Sequence of chain 1.B:
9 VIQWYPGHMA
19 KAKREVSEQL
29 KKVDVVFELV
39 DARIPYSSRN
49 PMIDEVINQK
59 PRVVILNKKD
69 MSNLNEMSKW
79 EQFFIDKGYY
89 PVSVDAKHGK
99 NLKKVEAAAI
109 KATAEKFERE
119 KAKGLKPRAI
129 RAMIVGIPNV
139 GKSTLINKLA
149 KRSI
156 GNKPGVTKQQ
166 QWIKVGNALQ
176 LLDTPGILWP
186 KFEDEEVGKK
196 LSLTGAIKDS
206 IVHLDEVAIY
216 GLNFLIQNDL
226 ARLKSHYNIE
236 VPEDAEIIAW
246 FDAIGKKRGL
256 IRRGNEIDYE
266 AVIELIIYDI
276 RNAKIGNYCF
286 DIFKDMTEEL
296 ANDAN

This small molecule binds to this protein.
Small molecule (SMILES): Nc1nc2c(ncn2[C@@H]2O[C@H](CO[P](=O)(O)O[P](=O)(O)NP(=O)(O)O)[C@@H](O)[C@H]2O)c(=O)[nH]1

Binding-site contacts:
Ligand atom PA contacts residue THR142 of chain 1.B at 3.6 Å.
Ligand atom O6 contacts residue ALA94 of chain 1.B at 2.9 Å (h-bond).
Ligand atom O3A contacts residue ASN137 of chain 1.B at 3.5 Å.
Ligand atom O3A contacts residue LYS140 of chain 1.B at 3.6 Å.
Ligand atom C5 contacts residue LYS66 of chain 1.B at 3.5 Å.
Ligand atom N1 contacts residue ASP68 of chain 1.B at 2.9 Å (salt-bridge).
Ligand atom C2 contacts residue ASP68 of chain 1.B at 3.5 Å.
Ligand atom O3A contacts residue GLY139 of chain 1.B at 3.1 Å (h-bond).
Ligand atom O2B contacts residue LYS140 of chain 1.B at 2.7 Å (salt-bridge).
Ligand atom C5' contacts residue ASN137 of chain 1.B at 3.6 Å.
Ligand atom N2 contacts residue MET69 of chain 1.B at 3.4 Å (h-bond).
Ligand atom PB contacts residue ASN137 of chain 1.B at 3.5 Å.
Ligand atom O6 contacts residue LYS95 of chain 1.B at 3.4 Å (salt-bridge).
Ligand atom O1B contacts residue LYS140 of chain 1.B at 3.3 Å (salt-bridge).
Ligand atom O2B contacts residue GLY139 of chain 1.B at 3.1 Å (h-bond).
Ligand atom C6 contacts residue LYS66 of chain 1.B at 3.5 Å.
Ligand atom O6 contacts residue ASN65 of chain 1.B at 3.1 Å (h-bond).
Ligand atom N7 contacts residue ASN65 of chain 1.B at 3.1 Å (h-bond).
Ligand atom O2A contacts residue GLY139 of chain 1.B at 3.4 Å.
Ligand atom O2A contacts residue SER141 of chain 1.B at 3.1 Å (h-bond).
Ligand atom O6 contacts residue LYS66 of chain 1.B at 3.3 Å (salt-bridge).
Ligand atom O2A contacts residue THR142 of chain 1.B at 2.5 Å (h-bond).
Ligand atom C6 contacts residue ASP93 of chain 1.B at 3.5 Å.
Ligand atom C6 contacts residue LYS95 of chain 1.B at 3.6 Å.
Ligand atom O2B contacts residue ASN137 of chain 1.B at 3.4 Å (h-bond).
Ligand atom O2G contacts residue ILE182 of chain 1.B at 3.6 Å.
Ligand atom O1B contacts residue SER141 of chain 1.B at 2.9 Å (h-bond).
Ligand atom PG contacts residue LYS140 of chain 1.B at 3.5 Å.
Ligand atom O2B contacts residue VAL138 of chain 1.B at 3.4 Å (h-bond).
Ligand atom PB contacts residue LYS140 of chain 1.B at 3.4 Å.
Ligand atom O2G contacts residue LYS140 of chain 1.B at 2.6 Å (salt-bridge).
Ligand atom O2G contacts residue PRO136 of chain 1.B at 2.9 Å.
Ligand atom C5 contacts residue LYS95 of chain 1.B at 3.6 Å.
Ligand atom O5' contacts residue THR142 of chain 1.B at 3.5 Å (h-bond).
Ligand atom N2 contacts residue ASP68 of chain 1.B at 2.7 Å (salt-bridge).
Ligand atom N1 contacts residue ASP93 of chain 1.B at 3.4 Å (salt-bridge).
Ligand atom O4' contacts residue LYS66 of chain 1.B at 3.5 Å.
Ligand atom O6 contacts residue ASP93 of chain 1.B at 3.2 Å (salt-bridge).
Ligand atom O1A contacts residue SER141 of chain 1.B at 3.4 Å (h-bond).
Ligand atom N3B contacts residue ASN137 of chain 1.B at 2.8 Å (h-bond).